This small molecule binds to this protein.
Small molecule (SMILES): CC(=O)N[C@H]1[C@H](O[C@H]2[C@H](O)[C@@H](NC(C)=O)CO[C@@H]2CO)O[C@H](CO)[C@@H](O)[C@@H]1O

Sequence of chain 1.A:
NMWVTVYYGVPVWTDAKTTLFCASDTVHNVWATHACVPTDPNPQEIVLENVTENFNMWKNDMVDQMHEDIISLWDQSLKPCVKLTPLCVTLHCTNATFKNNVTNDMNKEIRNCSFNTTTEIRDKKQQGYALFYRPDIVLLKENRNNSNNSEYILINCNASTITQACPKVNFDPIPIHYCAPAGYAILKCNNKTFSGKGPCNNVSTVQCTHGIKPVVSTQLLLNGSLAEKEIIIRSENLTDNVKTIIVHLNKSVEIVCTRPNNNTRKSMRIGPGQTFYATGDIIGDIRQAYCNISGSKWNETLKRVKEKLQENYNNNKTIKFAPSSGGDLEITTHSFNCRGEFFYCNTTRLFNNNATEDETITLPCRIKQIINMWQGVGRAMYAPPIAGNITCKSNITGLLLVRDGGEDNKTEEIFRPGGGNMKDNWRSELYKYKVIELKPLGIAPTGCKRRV

Binding-site contacts:
Ligand atom C8 contacts residue ASN245 of chain 1.A at 4.0 Å.
Ligand atom C5 contacts residue VAL90 of chain 1.A at 4.0 Å (hydrophobic).
Ligand atom O6 contacts residue VAL90 of chain 1.A at 3.4 Å.
Ligand atom C5 contacts residue ASN233 of chain 1.A at 4.1 Å.
Ligand atom O7 contacts residue ASN233 of chain 1.A at 4.3 Å.
Ligand atom C7 contacts residue VAL90 of chain 1.A at 4.1 Å (hydrophobic).
Ligand atom O7 contacts residue ASN245 of chain 1.A at 3.4 Å (h-bond).
Ligand atom O7 contacts residue VAL90 of chain 1.A at 4.4 Å.
Ligand atom O6 contacts residue GLU88 of chain 1.A at 2.8 Å (salt-bridge).
Ligand atom N2 contacts residue ASN245 of chain 1.A at 3.0 Å (h-bond).
Ligand atom O6 contacts residue ASN233 of chain 1.A at 3.2 Å (h-bond).
Ligand atom O6 contacts residue SER247 of chain 1.A at 4.0 Å.
Ligand atom O5 contacts residue ASN245 of chain 1.A at 2.4 Å (h-bond).
Ligand atom C7 contacts residue ASN245 of chain 1.A at 3.4 Å.
Ligand atom C1 contacts residue ASN245 of chain 1.A at 1.4 Å.
Ligand atom C3 contacts residue ASN245 of chain 1.A at 3.8 Å.
Ligand atom O5 contacts residue ASN233 of chain 1.A at 3.0 Å.
Ligand atom C1 contacts residue ASN233 of chain 1.A at 3.8 Å.
Ligand atom C6 contacts residue ASN233 of chain 1.A at 3.5 Å.
Ligand atom C8 contacts residue VAL90 of chain 1.A at 3.8 Å (hydrophobic).
Ligand atom C6 contacts residue GLU88 of chain 1.A at 3.7 Å.
Ligand atom C6 contacts residue VAL90 of chain 1.A at 4.2 Å (hydrophobic).
Ligand atom C2 contacts residue ASN245 of chain 1.A at 2.5 Å.
Ligand atom C8 contacts residue GLU88 of chain 1.A at 3.8 Å.
Ligand atom C5 contacts residue ASN245 of chain 1.A at 3.7 Å.
Ligand atom C4 contacts residue ASN245 of chain 1.A at 4.2 Å.